This small molecule binds to this protein.
Small molecule (SMILES): C[N+](C)(C)[O-]

Sequence of chain 1.A:
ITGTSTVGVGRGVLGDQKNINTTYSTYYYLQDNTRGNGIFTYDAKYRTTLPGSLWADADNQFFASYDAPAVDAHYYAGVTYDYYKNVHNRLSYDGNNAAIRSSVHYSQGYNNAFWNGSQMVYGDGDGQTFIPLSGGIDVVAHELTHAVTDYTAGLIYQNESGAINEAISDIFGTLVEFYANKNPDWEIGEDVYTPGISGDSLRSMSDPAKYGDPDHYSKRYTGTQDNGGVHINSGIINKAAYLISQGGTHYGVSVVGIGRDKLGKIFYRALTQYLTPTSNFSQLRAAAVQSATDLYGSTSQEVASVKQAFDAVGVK

Binding-site contacts:
Ligand atom CAA contacts residue PHE63 of chain 1.A at 3.8 Å (hydrophobic).
Ligand atom CAD contacts residue PHE63 of chain 1.A at 3.6 Å (hydrophobic).
Ligand atom CAD contacts residue ALA64 of chain 1.A at 4.5 Å (hydrophobic).
Ligand atom NAC contacts residue PHE63 of chain 1.A at 4.0 Å.
Ligand atom CAA contacts residue SER65 of chain 1.A at 3.2 Å.
Ligand atom OAE contacts residue PHE63 of chain 1.A at 3.9 Å.